Sequence of chain 1.C:
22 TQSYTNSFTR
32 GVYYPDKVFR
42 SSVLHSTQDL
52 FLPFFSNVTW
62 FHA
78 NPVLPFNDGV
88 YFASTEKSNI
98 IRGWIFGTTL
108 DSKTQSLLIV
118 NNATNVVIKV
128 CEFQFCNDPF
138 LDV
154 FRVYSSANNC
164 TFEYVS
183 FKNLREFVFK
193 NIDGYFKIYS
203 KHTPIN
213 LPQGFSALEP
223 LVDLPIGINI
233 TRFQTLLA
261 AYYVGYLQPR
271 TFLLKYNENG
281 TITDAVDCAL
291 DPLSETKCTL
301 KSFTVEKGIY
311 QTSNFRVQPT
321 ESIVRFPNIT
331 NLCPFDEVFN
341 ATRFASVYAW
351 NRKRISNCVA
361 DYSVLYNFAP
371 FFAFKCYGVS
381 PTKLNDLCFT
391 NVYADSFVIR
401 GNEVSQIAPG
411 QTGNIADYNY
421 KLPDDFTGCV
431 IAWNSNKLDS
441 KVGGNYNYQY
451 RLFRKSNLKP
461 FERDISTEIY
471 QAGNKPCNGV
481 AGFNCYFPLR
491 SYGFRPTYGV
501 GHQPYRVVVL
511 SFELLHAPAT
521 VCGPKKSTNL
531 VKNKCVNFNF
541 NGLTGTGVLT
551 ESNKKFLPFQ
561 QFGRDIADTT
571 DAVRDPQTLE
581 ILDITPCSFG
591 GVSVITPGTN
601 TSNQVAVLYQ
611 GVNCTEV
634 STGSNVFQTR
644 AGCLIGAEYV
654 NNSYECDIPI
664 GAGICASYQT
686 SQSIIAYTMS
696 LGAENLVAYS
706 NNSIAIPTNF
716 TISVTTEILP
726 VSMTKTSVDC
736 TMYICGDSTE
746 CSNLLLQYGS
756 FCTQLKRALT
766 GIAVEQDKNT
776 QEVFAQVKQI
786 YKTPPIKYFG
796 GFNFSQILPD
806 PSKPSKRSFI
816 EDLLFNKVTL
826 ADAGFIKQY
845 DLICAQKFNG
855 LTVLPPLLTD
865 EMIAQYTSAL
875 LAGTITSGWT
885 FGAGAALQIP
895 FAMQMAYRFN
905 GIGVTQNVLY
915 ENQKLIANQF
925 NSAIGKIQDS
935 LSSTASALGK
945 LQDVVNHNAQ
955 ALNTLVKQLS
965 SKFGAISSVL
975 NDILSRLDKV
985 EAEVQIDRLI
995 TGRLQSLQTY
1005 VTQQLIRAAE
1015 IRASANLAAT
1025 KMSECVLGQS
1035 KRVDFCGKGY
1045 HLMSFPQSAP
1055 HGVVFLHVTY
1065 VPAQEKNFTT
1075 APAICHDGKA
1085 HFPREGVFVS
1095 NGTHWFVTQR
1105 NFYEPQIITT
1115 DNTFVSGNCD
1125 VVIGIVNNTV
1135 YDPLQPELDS

Binding-site contacts:
Ligand atom C8 contacts residue ASN328 of chain 1.C at 4.3 Å.
Ligand atom C7 contacts residue GLN577 of chain 1.C at 4.0 Å.
Ligand atom O5 contacts residue ASN328 of chain 1.C at 2.4 Å (h-bond).
Ligand atom C8 contacts residue GLN577 of chain 1.C at 3.6 Å.
Ligand atom C3 contacts residue ASN328 of chain 1.C at 3.8 Å.
Ligand atom C1 contacts residue ASN328 of chain 1.C at 1.4 Å.
Ligand atom C4 contacts residue ASN328 of chain 1.C at 4.2 Å.
Ligand atom N2 contacts residue ASN328 of chain 1.C at 2.9 Å (h-bond).
Ligand atom O7 contacts residue ASN328 of chain 1.C at 2.7 Å (h-bond).
Ligand atom O5 contacts residue GLN577 of chain 1.C at 4.3 Å.
Ligand atom C5 contacts residue ASN328 of chain 1.C at 3.6 Å.
Ligand atom C6 contacts residue ASN328 of chain 1.C at 4.4 Å.
Ligand atom O6 contacts residue ASN328 of chain 1.C at 3.7 Å.
Ligand atom C7 contacts residue ASN328 of chain 1.C at 3.0 Å.
Ligand atom C1 contacts residue GLN577 of chain 1.C at 4.3 Å.
Ligand atom N2 contacts residue GLN577 of chain 1.C at 3.7 Å.
Ligand atom C2 contacts residue ASN328 of chain 1.C at 2.4 Å.
Ligand atom C5 contacts residue GLN577 of chain 1.C at 4.2 Å.

The small molecule below binds the protein below.
Small molecule (SMILES): CC(=O)N[C@@H]1[C@@H](O)[C@H](O)[C@@H](CO)O[C@H]1O